Sequence of chain 1.C:
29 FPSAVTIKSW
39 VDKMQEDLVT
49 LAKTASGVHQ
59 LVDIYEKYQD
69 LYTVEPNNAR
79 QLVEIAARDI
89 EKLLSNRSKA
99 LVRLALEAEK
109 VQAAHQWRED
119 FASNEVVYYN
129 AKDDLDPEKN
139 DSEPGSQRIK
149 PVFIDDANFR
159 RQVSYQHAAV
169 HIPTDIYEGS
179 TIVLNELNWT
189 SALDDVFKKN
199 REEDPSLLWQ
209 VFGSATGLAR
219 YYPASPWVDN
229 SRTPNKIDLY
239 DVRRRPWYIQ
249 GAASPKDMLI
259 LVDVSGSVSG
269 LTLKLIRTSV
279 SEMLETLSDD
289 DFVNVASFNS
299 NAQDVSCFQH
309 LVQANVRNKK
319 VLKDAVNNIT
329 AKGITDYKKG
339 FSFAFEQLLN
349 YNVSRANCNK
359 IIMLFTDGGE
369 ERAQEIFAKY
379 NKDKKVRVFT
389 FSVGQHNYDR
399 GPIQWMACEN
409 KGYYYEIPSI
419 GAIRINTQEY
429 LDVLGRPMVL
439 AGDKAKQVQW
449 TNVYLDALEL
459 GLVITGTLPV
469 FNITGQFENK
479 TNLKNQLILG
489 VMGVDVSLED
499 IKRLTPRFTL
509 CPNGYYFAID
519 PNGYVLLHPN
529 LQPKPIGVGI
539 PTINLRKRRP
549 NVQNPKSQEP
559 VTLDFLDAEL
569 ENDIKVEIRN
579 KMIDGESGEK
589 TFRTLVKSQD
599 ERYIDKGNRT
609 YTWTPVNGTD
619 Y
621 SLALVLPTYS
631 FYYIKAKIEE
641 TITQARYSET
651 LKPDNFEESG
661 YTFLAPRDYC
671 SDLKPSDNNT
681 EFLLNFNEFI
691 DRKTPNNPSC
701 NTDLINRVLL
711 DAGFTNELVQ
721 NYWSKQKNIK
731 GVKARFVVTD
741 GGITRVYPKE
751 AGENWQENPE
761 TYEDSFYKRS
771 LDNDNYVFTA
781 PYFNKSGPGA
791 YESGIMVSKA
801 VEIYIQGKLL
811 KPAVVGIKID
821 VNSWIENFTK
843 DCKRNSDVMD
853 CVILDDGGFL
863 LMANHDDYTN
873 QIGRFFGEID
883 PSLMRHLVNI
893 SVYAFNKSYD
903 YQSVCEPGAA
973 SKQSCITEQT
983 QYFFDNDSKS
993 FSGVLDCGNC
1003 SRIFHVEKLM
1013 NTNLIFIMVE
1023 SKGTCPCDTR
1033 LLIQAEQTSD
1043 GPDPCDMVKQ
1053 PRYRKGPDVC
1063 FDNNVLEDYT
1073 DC

A protein and the small-molecule ligand that binds it are described below.
Small molecule (SMILES): CC(=O)N[C@@H]1[C@@H](O)[C@H](O)[C@@H](CO)O[C@H]1O

Binding-site contacts:
Ligand atom O5 contacts residue ASN891 of chain 1.C at 2.4 Å (h-bond).
Ligand atom C1 contacts residue ASN891 of chain 1.C at 1.4 Å.
Ligand atom C2 contacts residue ASN891 of chain 1.C at 2.5 Å.
Ligand atom O7 contacts residue ASN891 of chain 1.C at 4.0 Å.
Ligand atom C3 contacts residue ASN891 of chain 1.C at 3.8 Å.
Ligand atom C4 contacts residue ASN891 of chain 1.C at 4.3 Å.
Ligand atom N2 contacts residue ASN891 of chain 1.C at 3.0 Å (h-bond).
Ligand atom C5 contacts residue ASN891 of chain 1.C at 3.7 Å.
Ligand atom C7 contacts residue ASN891 of chain 1.C at 4.0 Å.